A protein and the small-molecule ligand that binds it are described below.
Small molecule (SMILES): CC1=N/C(=C\c2cc(F)c(O)c(F)c2)C(=O)N1C

Sequence of chain 1.A:
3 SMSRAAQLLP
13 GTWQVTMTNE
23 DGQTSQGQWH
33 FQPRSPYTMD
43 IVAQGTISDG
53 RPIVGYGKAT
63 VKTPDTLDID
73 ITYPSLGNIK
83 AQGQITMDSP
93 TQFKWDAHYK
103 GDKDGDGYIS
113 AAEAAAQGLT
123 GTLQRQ

Binding-site contacts:
Ligand atom F contacts residue ILE81 of chain 1.A at 3.3 Å.
Ligand atom C10 contacts residue GLN46 of chain 1.A at 3.6 Å.
Ligand atom C9 contacts residue MET19 of chain 1.A at 3.5 Å (hydrophobic).
Ligand atom C7 contacts residue MET19 of chain 1.A at 3.4 Å (hydrophobic).
Ligand atom C6 contacts residue MET19 of chain 1.A at 3.6 Å (hydrophobic).
Ligand atom O contacts residue ALA45 of chain 1.A at 3.5 Å.
Ligand atom C11 contacts residue GLN28 of chain 1.A at 3.3 Å.
Ligand atom O1 contacts residue LYS105 of chain 1.A at 2.6 Å (salt-bridge).
Ligand atom N contacts residue ILE55 of chain 1.A at 3.2 Å.
Ligand atom C8 contacts residue ILE55 of chain 1.A at 3.8 Å (hydrophobic).
Ligand atom F contacts residue LEU78 of chain 1.A at 3.8 Å.
Ligand atom C3 contacts residue ILE55 of chain 1.A at 3.8 Å (hydrophobic).
Ligand atom O contacts residue TYR75 of chain 1.A at 2.8 Å (h-bond).
Ligand atom C1 contacts residue LYS105 of chain 1.A at 3.6 Å.
Ligand atom C11 contacts residue GLY29 of chain 1.A at 3.4 Å.
Ligand atom F contacts residue LYS105 of chain 1.A at 3.2 Å.
Ligand atom C9 contacts residue TYR75 of chain 1.A at 3.6 Å (hydrophobic).
Ligand atom C10 contacts residue TRP31 of chain 1.A at 3.3 Å (hydrophobic).
Ligand atom O contacts residue MET19 of chain 1.A at 3.8 Å.
Ligand atom C2 contacts residue LEU121 of chain 1.A at 3.8 Å (hydrophobic).
Ligand atom O contacts residue TRP31 of chain 1.A at 2.9 Å (h-bond).
Ligand atom N contacts residue SER27 of chain 1.A at 2.8 Å (h-bond).
Ligand atom F1 contacts residue SER27 of chain 1.A at 3.7 Å.
Ligand atom N1 contacts residue TRP31 of chain 1.A at 3.8 Å.
Ligand atom C7 contacts residue ILE55 of chain 1.A at 3.5 Å (hydrophobic).
Ligand atom C9 contacts residue ILE55 of chain 1.A at 3.8 Å (hydrophobic).
Ligand atom C6 contacts residue ILE55 of chain 1.A at 3.8 Å (hydrophobic).
Ligand atom C1 contacts residue ILE49 of chain 1.A at 3.8 Å (hydrophobic).
Ligand atom C11 contacts residue VAL17 of chain 1.A at 3.3 Å (hydrophobic).
Ligand atom N1 contacts residue MET19 of chain 1.A at 3.8 Å.
Ligand atom F1 contacts residue ASN21 of chain 1.A at 3.6 Å.
Ligand atom C8 contacts residue SER27 of chain 1.A at 3.3 Å.
Ligand atom C10 contacts residue GLN30 of chain 1.A at 3.4 Å.
Ligand atom C11 contacts residue SER27 of chain 1.A at 3.1 Å.
Ligand atom N contacts residue MET19 of chain 1.A at 3.7 Å.
Ligand atom C10 contacts residue VAL17 of chain 1.A at 3.6 Å (hydrophobic).
Ligand atom C6 contacts residue TYR75 of chain 1.A at 3.4 Å (hydrophobic).
Ligand atom O1 contacts residue ASN21 of chain 1.A at 2.9 Å (h-bond).
Ligand atom C3 contacts residue SER27 of chain 1.A at 3.5 Å.
Ligand atom C9 contacts residue TRP31 of chain 1.A at 3.6 Å (hydrophobic).